Sequence of chain 1.A:
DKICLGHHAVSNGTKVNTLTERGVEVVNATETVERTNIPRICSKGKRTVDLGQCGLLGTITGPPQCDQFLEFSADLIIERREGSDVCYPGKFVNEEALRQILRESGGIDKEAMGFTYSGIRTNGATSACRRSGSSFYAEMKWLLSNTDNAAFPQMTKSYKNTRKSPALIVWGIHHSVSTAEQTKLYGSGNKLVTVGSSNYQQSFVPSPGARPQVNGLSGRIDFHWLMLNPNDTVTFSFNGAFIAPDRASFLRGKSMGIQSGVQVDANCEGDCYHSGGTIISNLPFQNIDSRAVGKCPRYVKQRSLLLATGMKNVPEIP

Sequence of chain 1.B:
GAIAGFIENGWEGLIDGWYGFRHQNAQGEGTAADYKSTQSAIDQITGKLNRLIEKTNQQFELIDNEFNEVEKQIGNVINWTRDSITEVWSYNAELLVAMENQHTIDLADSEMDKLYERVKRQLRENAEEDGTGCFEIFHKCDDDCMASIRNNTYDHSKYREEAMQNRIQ

Binding-site contacts:
Ligand atom O7 contacts residue ASN28 of chain 1.A at 3.5 Å (h-bond).
Ligand atom C1 contacts residue THR309 of chain 1.A at 3.7 Å.
Ligand atom C8 contacts residue THR30 of chain 1.A at 3.4 Å.
Ligand atom O3 contacts residue ASN28 of chain 1.A at 4.5 Å.
Ligand atom O6 contacts residue LEU52 of chain 1.B at 3.7 Å.
Ligand atom C8 contacts residue ASN28 of chain 1.A at 4.3 Å.
Ligand atom C6 contacts residue THR309 of chain 1.A at 4.3 Å.
Ligand atom C4 contacts residue ASN28 of chain 1.A at 4.0 Å.
Ligand atom O6 contacts residue THR309 of chain 1.A at 4.0 Å.
Ligand atom C6 contacts residue THR30 of chain 1.A at 3.9 Å.
Ligand atom C5 contacts residue ASN28 of chain 1.A at 3.6 Å.
Ligand atom C2 contacts residue ASN28 of chain 1.A at 2.1 Å.
Ligand atom C3 contacts residue ASN28 of chain 1.A at 3.5 Å.
Ligand atom O5 contacts residue ALA29 of chain 1.A at 4.3 Å.
Ligand atom C7 contacts residue ASN28 of chain 1.A at 3.2 Å.
Ligand atom C1 contacts residue ASN28 of chain 1.A at 1.4 Å.
Ligand atom N2 contacts residue ASN28 of chain 1.A at 2.5 Å (h-bond).
Ligand atom O5 contacts residue ASN28 of chain 1.A at 2.4 Å (h-bond).
Ligand atom O5 contacts residue THR309 of chain 1.A at 3.2 Å (h-bond).
Ligand atom C5 contacts residue THR309 of chain 1.A at 4.5 Å.

The small molecule below binds the protein below.
Small molecule (SMILES): CC(=O)N[C@H]1[C@H](O[C@H]2[C@H](O)[C@@H](NC(C)=O)CO[C@@H]2CO)O[C@H](CO)[C@@H](O[C@@H]2O[C@H](CO)[C@@H](O)[C@H](O)[C@@H]2O)[C@@H]1O